This small molecule binds to this protein.
Small molecule (SMILES): CC(=O)N[C@@H]1[C@@H](O)[C@H](O)[C@@H](CO)O[C@H]1O

Binding-site contacts:
Ligand atom O5 contacts residue ASN338 of chain 1.A at 2.4 Å (h-bond).
Ligand atom C2 contacts residue ASN338 of chain 1.A at 2.2 Å.
Ligand atom O7 contacts residue ASN338 of chain 1.A at 4.2 Å.
Ligand atom C1 contacts residue ASN338 of chain 1.A at 1.4 Å.
Ligand atom C3 contacts residue ASN338 of chain 1.A at 3.7 Å.
Ligand atom O7 contacts residue TYR313 of chain 1.A at 3.1 Å.
Ligand atom O6 contacts residue GLU586 of chain 1.A at 3.8 Å.
Ligand atom C1 contacts residue TYR313 of chain 1.A at 4.2 Å (hydrophobic).
Ligand atom C5 contacts residue ASN338 of chain 1.A at 3.7 Å.
Ligand atom C7 contacts residue ASN338 of chain 1.A at 3.8 Å.
Ligand atom C6 contacts residue ARG584 of chain 1.A at 4.3 Å.
Ligand atom C7 contacts residue TYR313 of chain 1.A at 4.1 Å (hydrophobic).
Ligand atom O6 contacts residue ARG584 of chain 1.A at 3.5 Å (salt-bridge).
Ligand atom N2 contacts residue ASN338 of chain 1.A at 2.7 Å (h-bond).
Ligand atom C4 contacts residue ASN338 of chain 1.A at 4.2 Å.

Sequence of chain 1.A:
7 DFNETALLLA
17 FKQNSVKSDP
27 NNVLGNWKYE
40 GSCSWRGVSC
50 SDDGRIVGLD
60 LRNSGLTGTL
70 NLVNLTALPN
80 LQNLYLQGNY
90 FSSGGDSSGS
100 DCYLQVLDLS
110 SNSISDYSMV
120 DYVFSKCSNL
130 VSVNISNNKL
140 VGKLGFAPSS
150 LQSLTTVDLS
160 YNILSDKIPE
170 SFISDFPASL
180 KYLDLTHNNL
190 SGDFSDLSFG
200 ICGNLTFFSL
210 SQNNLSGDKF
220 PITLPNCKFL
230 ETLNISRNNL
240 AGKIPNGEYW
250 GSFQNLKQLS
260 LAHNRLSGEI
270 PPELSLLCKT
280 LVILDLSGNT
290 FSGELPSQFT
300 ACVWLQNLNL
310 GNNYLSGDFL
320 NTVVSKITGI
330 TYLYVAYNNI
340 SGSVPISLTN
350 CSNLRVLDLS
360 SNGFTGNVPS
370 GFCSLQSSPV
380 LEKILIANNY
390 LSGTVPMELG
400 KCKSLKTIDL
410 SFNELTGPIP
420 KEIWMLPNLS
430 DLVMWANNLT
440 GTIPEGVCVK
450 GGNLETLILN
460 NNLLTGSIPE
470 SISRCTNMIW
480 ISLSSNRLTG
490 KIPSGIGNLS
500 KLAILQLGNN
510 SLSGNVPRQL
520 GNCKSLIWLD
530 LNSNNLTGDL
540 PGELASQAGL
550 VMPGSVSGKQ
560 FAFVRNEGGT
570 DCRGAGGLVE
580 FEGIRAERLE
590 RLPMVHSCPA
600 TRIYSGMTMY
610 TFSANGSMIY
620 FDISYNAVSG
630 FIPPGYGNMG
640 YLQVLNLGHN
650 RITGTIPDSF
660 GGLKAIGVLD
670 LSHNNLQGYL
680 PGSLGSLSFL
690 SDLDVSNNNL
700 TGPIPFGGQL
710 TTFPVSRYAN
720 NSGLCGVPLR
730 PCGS